The small molecule below binds the protein below.
Small molecule (SMILES): C[C@@H](CON=C1c2ccccc2-c2ccccc21)C(=O)O

Sequence of chain 2.A:
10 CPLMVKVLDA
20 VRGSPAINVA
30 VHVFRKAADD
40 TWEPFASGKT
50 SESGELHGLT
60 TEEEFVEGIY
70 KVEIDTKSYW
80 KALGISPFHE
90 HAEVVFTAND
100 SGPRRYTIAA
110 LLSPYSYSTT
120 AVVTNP

Binding-site contacts:
Ligand atom OAN contacts residue 6BD1 of chain 2.C at 1.1 Å.
Ligand atom CAE contacts residue 6BD1 of chain 2.C at 0.5 Å.
Ligand atom CAD contacts residue 6BD1 of chain 2.C at 1.5 Å.
Ligand atom CAJ contacts residue 6BD1 of chain 2.C at 2.5 Å.
Ligand atom CAA contacts residue VAL121 of chain 2.A at 3.5 Å (hydrophobic).
Ligand atom CAI contacts residue ALA108 of chain 2.A at 3.7 Å (hydrophobic).
Ligand atom CAT contacts residue LEU17 of chain 2.A at 3.5 Å (hydrophobic).
Ligand atom CAI contacts residue LEU17 of chain 1.A at 3.6 Å (hydrophobic).
Ligand atom CAF contacts residue VAL121 of chain 1.A at 3.5 Å (hydrophobic).
Ligand atom OAB contacts residue LYS15 of chain 1.A at 3.3 Å (salt-bridge).
Ligand atom CAH contacts residue LYS15 of chain 1.A at 3.7 Å.
Ligand atom CAJ contacts residue LEU17 of chain 2.A at 3.4 Å (hydrophobic).
Ligand atom NAM contacts residue 6BD1 of chain 2.C at 0.5 Å.
Ligand atom CAO contacts residue LYS15 of chain 1.A at 3.1 Å.
Ligand atom CAL contacts residue LYS15 of chain 1.A at 3.7 Å.
Ligand atom CAU contacts residue 6BD1 of chain 2.C at 1.5 Å.
Ligand atom CAO contacts residue 6BD1 of chain 2.C at 2.9 Å.
Ligand atom CAU contacts residue LYS15 of chain 1.A at 3.4 Å.
Ligand atom CAF contacts residue 6BD1 of chain 2.C at 1.7 Å.
Ligand atom CAH contacts residue 6BD1 of chain 2.C at 1.0 Å.
Ligand atom CAR contacts residue 6BD1 of chain 2.C at 0.5 Å.
Ligand atom CAJ contacts residue ALA108 of chain 1.A at 3.3 Å (hydrophobic).
Ligand atom CAI contacts residue 6BD1 of chain 2.C at 0.5 Å.
Ligand atom OAC contacts residue LYS15 of chain 1.A at 3.0 Å (salt-bridge).
Ligand atom CAK contacts residue LEU17 of chain 2.A at 3.6 Å (hydrophobic).
Ligand atom CAA contacts residue THR106 of chain 2.A at 3.4 Å.
Ligand atom CAS contacts residue 6BD1 of chain 2.C at 1.6 Å.
Ligand atom CAP contacts residue 6BD1 of chain 2.C at 0.3 Å.
Ligand atom CAK contacts residue 6BD1 of chain 2.C at 0.5 Å.
Ligand atom CAS contacts residue ALA108 of chain 1.A at 3.7 Å (hydrophobic).
Ligand atom NAM contacts residue LYS15 of chain 1.A at 3.6 Å.
Ligand atom CAQ contacts residue 6BD1 of chain 2.C at 0.5 Å.
Ligand atom OAC contacts residue 6BD1 of chain 2.C at 3.7 Å.
Ligand atom CAL contacts residue 6BD1 of chain 2.C at 1.4 Å.
Ligand atom CAA contacts residue 6BD1 of chain 2.C at 1.5 Å.
Ligand atom OAN contacts residue LYS15 of chain 1.A at 3.2 Å.
Ligand atom OAB contacts residue 6BD1 of chain 2.C at 3.8 Å.
Ligand atom CAG contacts residue 6BD1 of chain 2.C at 0.6 Å.
Ligand atom CAT contacts residue 6BD1 of chain 2.C at 0.5 Å.
Ligand atom CAS contacts residue LEU17 of chain 2.A at 3.4 Å (hydrophobic).

Sequence of chain 1.A:
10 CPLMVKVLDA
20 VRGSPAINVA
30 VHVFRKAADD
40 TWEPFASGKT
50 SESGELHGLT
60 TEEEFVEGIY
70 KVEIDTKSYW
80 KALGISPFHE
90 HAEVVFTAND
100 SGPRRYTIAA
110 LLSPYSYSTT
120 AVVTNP